Sequence of chain 1.A:
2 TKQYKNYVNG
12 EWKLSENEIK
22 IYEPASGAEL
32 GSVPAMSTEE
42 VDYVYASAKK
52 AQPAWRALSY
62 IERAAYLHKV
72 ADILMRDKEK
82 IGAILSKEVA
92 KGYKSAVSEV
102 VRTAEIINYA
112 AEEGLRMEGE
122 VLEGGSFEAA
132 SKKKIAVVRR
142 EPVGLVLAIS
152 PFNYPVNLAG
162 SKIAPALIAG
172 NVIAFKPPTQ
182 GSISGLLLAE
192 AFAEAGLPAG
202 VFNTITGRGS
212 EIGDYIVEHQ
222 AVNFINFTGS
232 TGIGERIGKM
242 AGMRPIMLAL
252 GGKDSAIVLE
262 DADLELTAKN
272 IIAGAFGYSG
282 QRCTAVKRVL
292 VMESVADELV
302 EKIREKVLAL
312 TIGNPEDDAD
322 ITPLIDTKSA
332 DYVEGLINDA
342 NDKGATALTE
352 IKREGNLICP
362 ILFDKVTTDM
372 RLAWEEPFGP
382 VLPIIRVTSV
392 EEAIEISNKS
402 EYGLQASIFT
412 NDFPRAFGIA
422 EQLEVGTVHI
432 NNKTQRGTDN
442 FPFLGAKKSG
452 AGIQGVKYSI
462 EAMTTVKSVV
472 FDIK

Binding-site contacts:
Ligand atom O2 contacts residue LEU159 of chain 1.A at 4.3 Å.
Ligand atom O3P contacts residue GLN436 of chain 1.A at 3.3 Å.
Ligand atom C1 contacts residue THR285 of chain 1.A at 4.0 Å.
Ligand atom C2 contacts residue ASN154 of chain 1.A at 4.3 Å.
Ligand atom O1 contacts residue ARG283 of chain 1.A at 3.8 Å.
Ligand atom O1P contacts residue ARG283 of chain 1.A at 4.2 Å.
Ligand atom O1P contacts residue TYR155 of chain 1.A at 2.9 Å (h-bond).
Ligand atom O4P contacts residue GLY438 of chain 1.A at 3.8 Å.
Ligand atom C1 contacts residue CYS284 of chain 1.A at 1.8 Å (hydrophobic).
Ligand atom O4P contacts residue TYR155 of chain 1.A at 4.2 Å.
Ligand atom C2 contacts residue LEU159 of chain 1.A at 4.2 Å (hydrophobic).
Ligand atom O2 contacts residue CYS284 of chain 1.A at 3.0 Å (h-bond).
Ligand atom C2 contacts residue ARG437 of chain 1.A at 3.3 Å.
Ligand atom O1 contacts residue ASN154 of chain 1.A at 2.8 Å (h-bond).
Ligand atom O1P contacts residue ARG437 of chain 1.A at 2.6 Å (salt-bridge).
Ligand atom O3P contacts residue THR285 of chain 1.A at 2.4 Å (h-bond).
Ligand atom O4P contacts residue ARG437 of chain 1.A at 3.2 Å.
Ligand atom C1 contacts residue ARG283 of chain 1.A at 4.2 Å.
Ligand atom C3 contacts residue THR285 of chain 1.A at 3.5 Å.
Ligand atom C2 contacts residue TYR155 of chain 1.A at 3.6 Å (hydrophobic).
Ligand atom C2 contacts residue CYS284 of chain 1.A at 2.9 Å (hydrophobic).
Ligand atom P contacts residue TYR155 of chain 1.A at 3.6 Å.
Ligand atom P contacts residue THR285 of chain 1.A at 3.4 Å.
Ligand atom O1P contacts residue THR285 of chain 1.A at 3.9 Å.
Ligand atom P contacts residue ARG283 of chain 1.A at 3.6 Å.
Ligand atom O3P contacts residue ARG437 of chain 1.A at 2.5 Å (salt-bridge).
Ligand atom O2P contacts residue THR285 of chain 1.A at 3.8 Å.
Ligand atom C1 contacts residue ASN154 of chain 1.A at 3.9 Å.
Ligand atom C3 contacts residue ARG283 of chain 1.A at 4.1 Å.
Ligand atom P contacts residue ARG437 of chain 1.A at 3.6 Å.
Ligand atom C3 contacts residue CYS284 of chain 1.A at 3.8 Å (hydrophobic).
Ligand atom C3 contacts residue ARG437 of chain 1.A at 3.4 Å.
Ligand atom O3P contacts residue ARG283 of chain 1.A at 3.4 Å (salt-bridge).
Ligand atom O1 contacts residue CYS284 of chain 1.A at 2.6 Å (h-bond).
Ligand atom C3 contacts residue TYR155 of chain 1.A at 3.3 Å (hydrophobic).
Ligand atom O2P contacts residue ARG283 of chain 1.A at 2.8 Å (salt-bridge).
Ligand atom O2P contacts residue TYR155 of chain 1.A at 3.2 Å (h-bond).
Ligand atom O2 contacts residue PHE444 of chain 1.A at 4.2 Å.
Ligand atom O4P contacts residue ARG103 of chain 1.A at 3.1 Å (salt-bridge).
Ligand atom O2 contacts residue ARG437 of chain 1.A at 2.8 Å (salt-bridge).

The small molecule below binds the protein below.
Small molecule (SMILES): O=C[C@H](O)COP(=O)(O)O